Sequence of chain 1.B:
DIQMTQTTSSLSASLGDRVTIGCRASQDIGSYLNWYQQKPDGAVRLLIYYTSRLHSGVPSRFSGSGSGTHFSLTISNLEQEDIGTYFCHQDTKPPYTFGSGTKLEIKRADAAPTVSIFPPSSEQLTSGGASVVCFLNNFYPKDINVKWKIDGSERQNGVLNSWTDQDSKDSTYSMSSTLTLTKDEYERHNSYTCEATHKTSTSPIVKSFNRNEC

A small-molecule ligand and the protein it binds are described below.
Small molecule (SMILES): CO[C@H]1O[C@H](CO[C@H]2O[C@H](CO[C@H]3O[C@H](CO)[C@@H](O)[C@@H]3O[C@@H]3O[C@H](CO)[C@@H](O)[C@@H]3O)[C@@H](O)[C@@H]2O)[C@@H](O)[C@@H]1O

Sequence of chain 1.A:
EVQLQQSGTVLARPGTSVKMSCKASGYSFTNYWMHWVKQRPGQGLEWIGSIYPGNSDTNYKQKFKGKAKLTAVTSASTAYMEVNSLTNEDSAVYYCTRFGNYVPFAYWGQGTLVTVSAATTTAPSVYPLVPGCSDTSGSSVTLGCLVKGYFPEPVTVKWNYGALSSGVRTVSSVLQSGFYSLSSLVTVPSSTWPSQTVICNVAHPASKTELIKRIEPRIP

Binding-site contacts:
Ligand atom C5 contacts residue PHE99 of chain 1.A at 3.8 Å (hydrophobic).
Ligand atom C3 contacts residue TRP33 of chain 1.A at 3.6 Å (hydrophobic).
Ligand atom O4 contacts residue VAL103 of chain 1.A at 3.6 Å.
Ligand atom O4 contacts residue TYR96 of chain 1.B at 3.7 Å.
Ligand atom O3 contacts residue ASP91 of chain 1.B at 2.8 Å (salt-bridge).
Ligand atom O3 contacts residue PHE99 of chain 1.A at 3.5 Å.
Ligand atom O2 contacts residue TYR50 of chain 1.B at 3.7 Å.
Ligand atom O2 contacts residue PHE99 of chain 1.A at 3.4 Å.
Ligand atom O3 contacts residue SER50 of chain 1.A at 2.8 Å (h-bond).
Ligand atom O3 contacts residue TRP33 of chain 1.A at 3.8 Å.
Ligand atom C5 contacts residue VAL103 of chain 1.A at 3.6 Å (hydrophobic).
Ligand atom O3 contacts residue TYR102 of chain 1.A at 3.8 Å.
Ligand atom O3 contacts residue ASN59 of chain 1.A at 3.1 Å (h-bond).
Ligand atom O5 contacts residue TRP33 of chain 1.A at 3.2 Å (h-bond).
Ligand atom O1 contacts residue TYR50 of chain 1.B at 3.4 Å.
Ligand atom C1 contacts residue TRP33 of chain 1.A at 3.7 Å (hydrophobic).
Ligand atom C1 contacts residue TYR96 of chain 1.B at 3.5 Å (hydrophobic).
Ligand atom O2 contacts residue TRP33 of chain 1.A at 3.2 Å.
Ligand atom O2 contacts residue PRO104 of chain 1.A at 3.6 Å.
Ligand atom C2 contacts residue TYR96 of chain 1.B at 3.2 Å (hydrophobic).
Ligand atom C1 contacts residue PHE99 of chain 1.A at 3.7 Å (hydrophobic).
Ligand atom C6 contacts residue TYR102 of chain 1.A at 3.6 Å (hydrophobic).
Ligand atom C1 contacts residue TYR102 of chain 1.A at 3.4 Å (hydrophobic).
Ligand atom O2 contacts residue TRP33 of chain 1.A at 3.4 Å (h-bond).
Ligand atom O4 contacts residue ASN101 of chain 1.A at 3.8 Å.
Ligand atom O5 contacts residue TYR102 of chain 1.A at 3.3 Å.
Ligand atom O4 contacts residue TYR102 of chain 1.A at 3.1 Å.
Ligand atom O4 contacts residue TYR102 of chain 1.A at 3.1 Å (h-bond).
Ligand atom C2 contacts residue HIS35 of chain 1.A at 3.5 Å.
Ligand atom O2 contacts residue HIS35 of chain 1.A at 2.8 Å (h-bond).
Ligand atom C3 contacts residue ASP91 of chain 1.B at 3.7 Å.
Ligand atom C5 contacts residue TYR102 of chain 1.A at 3.7 Å (hydrophobic).
Ligand atom O2 contacts residue ASN34 of chain 1.B at 3.6 Å.
Ligand atom C3 contacts residue VAL103 of chain 1.A at 3.9 Å (hydrophobic).
Ligand atom C1 contacts residue TYR102 of chain 1.A at 3.8 Å (hydrophobic).
Ligand atom C2 contacts residue TYR102 of chain 1.A at 3.7 Å (hydrophobic).
Ligand atom C4 contacts residue ASN101 of chain 1.A at 3.5 Å.
Ligand atom O3 contacts residue HIS35 of chain 1.A at 3.5 Å.
Ligand atom O4 contacts residue TRP33 of chain 1.A at 3.4 Å (h-bond).
Ligand atom C5 contacts residue ASN101 of chain 1.A at 3.4 Å.